A protein and the small-molecule ligand that binds it are described below.
Small molecule (SMILES): CC(C)O[PH](=O)OC(C)C

Sequence of chain 2.B:
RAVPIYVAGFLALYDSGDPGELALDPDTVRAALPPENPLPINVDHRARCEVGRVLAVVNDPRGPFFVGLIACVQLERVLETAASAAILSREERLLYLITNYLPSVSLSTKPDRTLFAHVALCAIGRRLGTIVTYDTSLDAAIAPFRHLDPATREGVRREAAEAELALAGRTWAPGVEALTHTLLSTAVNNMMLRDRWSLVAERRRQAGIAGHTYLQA

Binding-site contacts:
Ligand atom C3' contacts residue ARG156 of chain 2.B at 4.1 Å.
Ligand atom O3P contacts residue GLY155 of chain 2.B at 3.8 Å.
Ligand atom C1 contacts residue ARG156 of chain 2.B at 4.4 Å.
Ligand atom C3' contacts residue LEU38 of chain 2.B at 3.6 Å (hydrophobic).
Ligand atom O1P contacts residue GLY155 of chain 2.B at 4.1 Å.
Ligand atom O3P contacts residue ARG156 of chain 2.B at 2.9 Å (salt-bridge).
Ligand atom P contacts residue SER129 of chain 2.B at 1.6 Å.
Ligand atom O2P contacts residue ARG156 of chain 2.B at 4.2 Å.
Ligand atom O1P contacts residue SER129 of chain 2.B at 2.7 Å (h-bond).
Ligand atom O1P contacts residue ARG156 of chain 2.B at 3.7 Å.
Ligand atom C1' contacts residue HIS61 of chain 2.B at 4.4 Å.
Ligand atom C2 contacts residue ARG156 of chain 2.B at 3.8 Å.
Ligand atom O2P contacts residue SER129 of chain 2.B at 2.6 Å (h-bond).
Ligand atom C3 contacts residue SER129 of chain 2.B at 4.0 Å.
Ligand atom C1 contacts residue HIS61 of chain 2.B at 3.6 Å.
Ligand atom C3' contacts residue ARG157 of chain 2.B at 4.0 Å.
Ligand atom C1' contacts residue SER129 of chain 2.B at 3.2 Å.
Ligand atom P contacts residue ARG156 of chain 2.B at 4.0 Å.
Ligand atom O2P contacts residue HIS61 of chain 2.B at 3.9 Å.
Ligand atom P contacts residue HIS61 of chain 2.B at 3.9 Å.
Ligand atom C3' contacts residue LEU130 of chain 2.B at 4.2 Å (hydrophobic).
Ligand atom C2' contacts residue SER129 of chain 2.B at 4.0 Å.
Ligand atom O1P contacts residue HIS61 of chain 2.B at 4.1 Å.
Ligand atom C1' contacts residue LEU130 of chain 2.B at 3.7 Å (hydrophobic).
Ligand atom C2' contacts residue HIS61 of chain 2.B at 4.1 Å.
Ligand atom O3P contacts residue ARG157 of chain 2.B at 4.2 Å.
Ligand atom C2' contacts residue LEU130 of chain 2.B at 3.9 Å (hydrophobic).
Ligand atom C3 contacts residue ASP60 of chain 2.B at 4.1 Å.
Ligand atom C3' contacts residue SER129 of chain 2.B at 4.5 Å.
Ligand atom O3P contacts residue SER129 of chain 2.B at 2.5 Å (h-bond).
Ligand atom C1 contacts residue SER129 of chain 2.B at 3.4 Å.
Ligand atom C3 contacts residue CYS152 of chain 2.B at 3.9 Å (hydrophobic).
Ligand atom C2' contacts residue SER131 of chain 2.B at 3.7 Å.
Ligand atom C3 contacts residue HIS61 of chain 2.B at 3.6 Å.
Ligand atom O3P contacts residue VAL128 of chain 2.B at 4.3 Å.